The small molecule below binds the protein below.
Small molecule (SMILES): Nc1ncnc2c1ncn2[C@@H]1O[C@H](COP(=O)(O)OP(=O)(O)OP(O)(O)=S)[C@@H](O)[C@H]1O

Binding-site contacts:
Ligand atom N1 contacts residue TYR130 of chain 1.A at 2.8 Å.
Ligand atom O3A contacts residue GLY98 of chain 1.A at 3.2 Å.
Ligand atom O1A contacts residue THR101 of chain 1.A at 3.2 Å (h-bond).
Ligand atom PA contacts residue GLY98 of chain 1.A at 4.0 Å.
Ligand atom O3A contacts residue THR100 of chain 1.A at 3.9 Å.
Ligand atom O1B contacts residue MG1 of chain 1.M at 2.7 Å.
Ligand atom O2G contacts residue MG1 of chain 1.M at 2.6 Å.
Ligand atom O3B contacts residue SER96 of chain 1.A at 3.4 Å (h-bond).
Ligand atom PB contacts residue LYS99 of chain 1.A at 3.8 Å.
Ligand atom O1A contacts residue MG1 of chain 1.M at 4.0 Å.
Ligand atom O1A contacts residue THR100 of chain 1.A at 3.7 Å.
Ligand atom PB contacts residue SER97 of chain 1.A at 4.1 Å.
Ligand atom C8 contacts residue TYR130 of chain 1.A at 4.0 Å (hydrophobic).
Ligand atom PB contacts residue SER96 of chain 1.A at 4.1 Å.
Ligand atom O2B contacts residue SER96 of chain 1.A at 3.4 Å (h-bond).
Ligand atom PG contacts residue MG1 of chain 1.M at 4.0 Å.
Ligand atom C4 contacts residue TYR130 of chain 1.A at 3.3 Å (hydrophobic).
Ligand atom C6 contacts residue TYR130 of chain 1.A at 3.0 Å (hydrophobic).
Ligand atom O5' contacts residue THR101 of chain 1.A at 3.9 Å.
Ligand atom O2B contacts residue PRO94 of chain 1.A at 3.9 Å.
Ligand atom N3 contacts residue TYR130 of chain 1.A at 3.0 Å (h-bond).
Ligand atom PB contacts residue MG1 of chain 1.M at 3.6 Å.
Ligand atom O3A contacts residue LYS99 of chain 1.A at 3.1 Å (salt-bridge).
Ligand atom O1B contacts residue THR100 of chain 1.A at 4.0 Å.
Ligand atom S1G contacts residue GLU95 of chain 1.A at 3.7 Å.
Ligand atom C2 contacts residue TYR130 of chain 1.A at 3.1 Å (hydrophobic).
Ligand atom O2B contacts residue SER97 of chain 1.A at 2.9 Å (h-bond).
Ligand atom O3A contacts residue MG1 of chain 1.M at 3.8 Å.
Ligand atom O2A contacts residue MG1 of chain 1.M at 3.9 Å.
Ligand atom O3' contacts residue TYR291 of chain 1.A at 3.4 Å.
Ligand atom C5 contacts residue TYR130 of chain 1.A at 3.2 Å (hydrophobic).
Ligand atom PB contacts residue GLY98 of chain 1.A at 3.7 Å.
Ligand atom O2B contacts residue LYS99 of chain 1.A at 2.9 Å (salt-bridge).
Ligand atom N9 contacts residue TYR130 of chain 1.A at 4.0 Å.
Ligand atom O2B contacts residue GLY98 of chain 1.A at 2.9 Å (h-bond).
Ligand atom O1B contacts residue LYS99 of chain 1.A at 3.6 Å.
Ligand atom S1G contacts residue SER96 of chain 1.A at 3.9 Å.
Ligand atom O5' contacts residue GLY98 of chain 1.A at 3.7 Å.
Ligand atom N7 contacts residue TYR130 of chain 1.A at 3.5 Å.
Ligand atom N6 contacts residue TYR130 of chain 1.A at 2.9 Å.

Sequence of chain 1.A:
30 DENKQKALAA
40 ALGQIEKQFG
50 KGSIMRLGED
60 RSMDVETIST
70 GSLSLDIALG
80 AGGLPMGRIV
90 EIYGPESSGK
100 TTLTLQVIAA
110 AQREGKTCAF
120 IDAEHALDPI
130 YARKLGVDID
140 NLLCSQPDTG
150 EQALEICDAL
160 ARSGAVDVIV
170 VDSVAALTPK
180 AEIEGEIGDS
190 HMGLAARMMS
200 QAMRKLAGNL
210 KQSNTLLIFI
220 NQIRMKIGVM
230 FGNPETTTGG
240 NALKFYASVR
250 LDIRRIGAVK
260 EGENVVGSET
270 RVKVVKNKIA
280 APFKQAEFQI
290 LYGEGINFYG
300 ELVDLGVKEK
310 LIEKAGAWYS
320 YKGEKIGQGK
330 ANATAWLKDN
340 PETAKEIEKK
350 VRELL